Sequence of chain 1.D:
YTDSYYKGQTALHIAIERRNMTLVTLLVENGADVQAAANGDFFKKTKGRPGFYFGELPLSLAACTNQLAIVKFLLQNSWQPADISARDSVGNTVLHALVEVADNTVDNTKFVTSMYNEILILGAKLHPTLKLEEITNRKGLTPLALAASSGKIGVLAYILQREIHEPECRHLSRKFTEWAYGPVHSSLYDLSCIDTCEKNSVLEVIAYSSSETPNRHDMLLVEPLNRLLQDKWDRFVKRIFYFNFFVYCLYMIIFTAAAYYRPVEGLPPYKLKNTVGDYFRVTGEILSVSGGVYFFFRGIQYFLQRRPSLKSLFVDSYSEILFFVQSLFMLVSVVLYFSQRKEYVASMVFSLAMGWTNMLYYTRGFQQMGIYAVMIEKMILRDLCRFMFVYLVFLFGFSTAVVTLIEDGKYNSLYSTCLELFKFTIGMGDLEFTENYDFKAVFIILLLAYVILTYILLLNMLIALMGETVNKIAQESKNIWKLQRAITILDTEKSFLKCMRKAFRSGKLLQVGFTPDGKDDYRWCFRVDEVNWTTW

Sequence of chain 1.B:
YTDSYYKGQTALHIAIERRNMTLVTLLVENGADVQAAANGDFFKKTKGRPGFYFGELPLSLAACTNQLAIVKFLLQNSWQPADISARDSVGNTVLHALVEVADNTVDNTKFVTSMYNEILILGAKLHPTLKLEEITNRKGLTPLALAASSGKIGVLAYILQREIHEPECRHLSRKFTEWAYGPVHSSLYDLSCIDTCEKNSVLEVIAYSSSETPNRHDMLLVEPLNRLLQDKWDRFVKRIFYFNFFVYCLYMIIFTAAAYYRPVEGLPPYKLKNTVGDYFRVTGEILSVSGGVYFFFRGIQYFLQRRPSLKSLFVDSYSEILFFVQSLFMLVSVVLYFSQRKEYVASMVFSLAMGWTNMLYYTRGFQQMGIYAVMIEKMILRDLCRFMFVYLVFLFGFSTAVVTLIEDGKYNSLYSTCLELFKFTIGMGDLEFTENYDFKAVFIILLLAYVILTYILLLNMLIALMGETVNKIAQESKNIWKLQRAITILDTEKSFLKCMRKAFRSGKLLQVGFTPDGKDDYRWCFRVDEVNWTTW

Binding-site contacts:
Ligand atom CBM contacts residue THR446 of chain 1.B at 3.8 Å.
Ligand atom CBT contacts residue SER408 of chain 1.B at 3.9 Å.
Ligand atom CAZ contacts residue THR446 of chain 1.B at 3.8 Å.
Ligand atom CAP contacts residue LEU411 of chain 1.B at 3.6 Å (hydrophobic).
Ligand atom CBT contacts residue TYR450 of chain 1.B at 3.8 Å (hydrophobic).
Ligand atom CBD contacts residue LEU411 of chain 1.B at 3.4 Å (hydrophobic).
Ligand atom CBJ contacts residue LEU542 of chain 1.D at 3.6 Å (hydrophobic).
Ligand atom CBT contacts residue LEU411 of chain 1.B at 3.7 Å (hydrophobic).
Ligand atom CBS contacts residue GLU466 of chain 1.B at 3.8 Å.
Ligand atom CBT contacts residue ASN447 of chain 1.B at 3.1 Å.
Ligand atom OAI contacts residue ARG453 of chain 1.B at 3.4 Å (salt-bridge).
Ligand atom CBA contacts residue MET443 of chain 1.B at 3.8 Å (hydrophobic).
Ligand atom OAH contacts residue LEU411 of chain 1.B at 3.9 Å.
Ligand atom CBS contacts residue TYR407 of chain 1.B at 3.9 Å (hydrophobic).
Ligand atom CBF contacts residue ALA442 of chain 1.B at 3.8 Å (hydrophobic).
Ligand atom CBR contacts residue GLU466 of chain 1.B at 3.7 Å.
Ligand atom CBO contacts residue ASN447 of chain 1.B at 3.9 Å.
Ligand atom CBM contacts residue LEU449 of chain 1.B at 3.7 Å (hydrophobic).
Ligand atom OAE contacts residue MET443 of chain 1.B at 3.9 Å.
Ligand atom CAU contacts residue THR446 of chain 1.B at 3.9 Å.
Ligand atom CBC contacts residue ILE469 of chain 1.B at 3.9 Å (hydrophobic).
Ligand atom CBL contacts residue ILE541 of chain 1.D at 4.0 Å (hydrophobic).
Ligand atom CAK contacts residue LEU411 of chain 1.B at 3.9 Å (hydrophobic).
Ligand atom CBF contacts residue PHE487 of chain 1.D at 3.7 Å (hydrophobic).
Ligand atom OAI contacts residue SER408 of chain 1.B at 2.5 Å (h-bond).
Ligand atom CAL contacts residue TYR407 of chain 1.B at 3.7 Å (hydrophobic).
Ligand atom OAH contacts residue TYR450 of chain 1.B at 3.8 Å.
Ligand atom OAI contacts residue GLU466 of chain 1.B at 3.4 Å (salt-bridge).
Ligand atom CAZ contacts residue MET443 of chain 1.B at 3.7 Å (hydrophobic).
Ligand atom OAG contacts residue TYR407 of chain 1.B at 3.3 Å.
Ligand atom OAH contacts residue SER408 of chain 1.B at 2.9 Å (h-bond).
Ligand atom CBQ contacts residue LEU411 of chain 1.B at 3.7 Å (hydrophobic).
Ligand atom CBS contacts residue SER408 of chain 1.B at 3.5 Å.
Ligand atom OAD contacts residue MET443 of chain 1.B at 3.3 Å.
Ligand atom OAE contacts residue THR446 of chain 1.B at 2.9 Å (h-bond).
Ligand atom CBB contacts residue TYR407 of chain 1.B at 3.3 Å (hydrophobic).
Ligand atom CBQ contacts residue SER408 of chain 1.B at 3.7 Å.
Ligand atom CBL contacts residue LEU542 of chain 1.D at 3.9 Å (hydrophobic).
Ligand atom CBO contacts residue LEU411 of chain 1.B at 3.5 Å (hydrophobic).
Ligand atom OAG contacts residue LEU411 of chain 1.B at 3.7 Å.

The protein below binds the small molecule below.
Small molecule (SMILES): C=C(C)[C@]12C[C@@H](C)[C@@]34O[C@](Cc5ccccc5)(O[C@@H]1[C@@H]3C=C(COC(=O)Cc1ccc(O)c(OC)c1)C[C@]1(O)C(=O)C(C)=C[C@@H]41)O2